Binding-site contacts:
Ligand atom C6 contacts residue GLU216 of chain 1.A at 4.0 Å.
Ligand atom C2 contacts residue GLU152 of chain 1.A at 4.1 Å.
Ligand atom C5 contacts residue LYS212 of chain 1.A at 4.0 Å.
Ligand atom O5 contacts residue GLU152 of chain 1.A at 4.1 Å.
Ligand atom O5 contacts residue ILE154 of chain 1.A at 3.2 Å (h-bond).
Ligand atom O6 contacts residue GLU153 of chain 1.A at 3.2 Å.
Ligand atom C3 contacts residue LYS212 of chain 1.A at 3.9 Å.
Ligand atom O3 contacts residue LYS212 of chain 1.A at 3.9 Å.
Ligand atom C7 contacts residue GLU152 of chain 1.A at 4.4 Å.
Ligand atom N2 contacts residue ASN173 of chain 1.A at 3.0 Å (h-bond).
Ligand atom C1 contacts residue ILE154 of chain 1.A at 4.0 Å (hydrophobic).
Ligand atom C6 contacts residue LYS212 of chain 1.A at 4.3 Å.
Ligand atom C4 contacts residue ASN173 of chain 1.A at 4.3 Å.
Ligand atom O6 contacts residue GLU216 of chain 1.A at 3.1 Å (salt-bridge).
Ligand atom O6 contacts residue ILE154 of chain 1.A at 3.6 Å.
Ligand atom C7 contacts residue ASN173 of chain 1.A at 3.4 Å.
Ligand atom C6 contacts residue GLU153 of chain 1.A at 4.4 Å.
Ligand atom C5 contacts residue ILE154 of chain 1.A at 4.3 Å (hydrophobic).
Ligand atom O7 contacts residue ASN173 of chain 1.A at 3.4 Å (h-bond).
Ligand atom C1 contacts residue GLU152 of chain 1.A at 3.7 Å.
Ligand atom O4 contacts residue GLU215 of chain 1.A at 4.0 Å.
Ligand atom C5 contacts residue ASN173 of chain 1.A at 3.7 Å.
Ligand atom O4 contacts residue LYS212 of chain 1.A at 3.5 Å.
Ligand atom O5 contacts residue ASN173 of chain 1.A at 2.5 Å (h-bond).
Ligand atom C1 contacts residue ASN173 of chain 1.A at 1.4 Å.
Ligand atom C2 contacts residue ASN173 of chain 1.A at 2.6 Å.
Ligand atom C1 contacts residue GLU153 of chain 1.A at 3.9 Å.
Ligand atom O7 contacts residue GLU152 of chain 1.A at 3.7 Å.
Ligand atom C3 contacts residue ASN173 of chain 1.A at 3.9 Å.
Ligand atom C4 contacts residue LYS212 of chain 1.A at 4.0 Å.
Ligand atom O5 contacts residue GLU153 of chain 1.A at 3.3 Å.
Ligand atom C6 contacts residue ILE154 of chain 1.A at 4.2 Å (hydrophobic).

Sequence of chain 1.A:
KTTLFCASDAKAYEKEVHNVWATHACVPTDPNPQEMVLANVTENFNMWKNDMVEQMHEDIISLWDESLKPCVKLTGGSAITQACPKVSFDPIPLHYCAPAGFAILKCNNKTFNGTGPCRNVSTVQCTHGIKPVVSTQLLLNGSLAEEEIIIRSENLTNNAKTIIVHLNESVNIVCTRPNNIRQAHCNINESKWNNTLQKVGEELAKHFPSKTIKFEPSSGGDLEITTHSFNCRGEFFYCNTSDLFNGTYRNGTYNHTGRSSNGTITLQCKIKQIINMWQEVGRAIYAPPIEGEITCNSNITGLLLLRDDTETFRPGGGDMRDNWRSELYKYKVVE

This protein binds this small molecule.
Small molecule (SMILES): CC(=O)N[C@@H]1[C@@H](O)[C@H](O)[C@@H](CO)O[C@H]1O